Sequence of chain 1.A:
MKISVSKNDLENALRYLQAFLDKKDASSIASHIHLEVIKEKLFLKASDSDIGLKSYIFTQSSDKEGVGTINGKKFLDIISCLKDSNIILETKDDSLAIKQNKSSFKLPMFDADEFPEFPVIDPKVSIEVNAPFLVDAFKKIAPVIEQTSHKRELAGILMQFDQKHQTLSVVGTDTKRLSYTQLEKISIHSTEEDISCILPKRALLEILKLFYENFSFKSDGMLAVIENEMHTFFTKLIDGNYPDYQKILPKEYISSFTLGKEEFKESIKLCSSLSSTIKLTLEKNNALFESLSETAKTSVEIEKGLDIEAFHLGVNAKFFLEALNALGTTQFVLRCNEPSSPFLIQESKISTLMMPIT

Binding-site contacts:
Ligand atom CG1 contacts residue ILE374 of chain 1.A at 3.5 Å (hydrophobic).
Ligand atom CD1 contacts residue LEU370 of chain 1.A at 3.8 Å (hydrophobic).
Ligand atom CD1 contacts residue LYS178 of chain 1.A at 3.8 Å.
Ligand atom O contacts residue MET372 of chain 1.A at 2.9 Å.
Ligand atom CZ contacts residue PRO245 of chain 1.A at 3.9 Å (hydrophobic).
Ligand atom CG2 contacts residue LYS178 of chain 1.A at 3.7 Å.
Ligand atom CE1 contacts residue ILE250 of chain 1.A at 3.6 Å (hydrophobic).
Ligand atom CD2 contacts residue MET372 of chain 1.A at 4.0 Å (hydrophobic).
Ligand atom CD1 contacts residue LEU180 of chain 1.A at 3.5 Å (hydrophobic).
Ligand atom CE1 contacts residue THR375 of chain 1.A at 3.6 Å.
Ligand atom CD2 contacts residue THR177 of chain 1.A at 4.0 Å.
Ligand atom CB contacts residue THR177 of chain 1.A at 3.4 Å.
Ligand atom CB contacts residue LYS178 of chain 1.A at 3.7 Å.
Ligand atom CE1 contacts residue PRO245 of chain 1.A at 3.9 Å (hydrophobic).
Ligand atom O contacts residue LYS178 of chain 1.A at 3.3 Å.
Ligand atom CD1 contacts residue PHE326 of chain 1.A at 4.0 Å (hydrophobic).
Ligand atom O contacts residue ILE374 of chain 1.A at 3.6 Å.
Ligand atom NH2 contacts residue SER347 of chain 1.A at 3.8 Å.
Ligand atom CZ contacts residue ILE250 of chain 1.A at 4.0 Å (hydrophobic).
Ligand atom CG contacts residue THR177 of chain 1.A at 3.5 Å.
Ligand atom CA contacts residue THR177 of chain 1.A at 3.4 Å.
Ligand atom O contacts residue THR375 of chain 1.A at 3.5 Å.
Ligand atom CA contacts residue THR177 of chain 1.A at 3.6 Å.
Ligand atom CD1 contacts residue THR177 of chain 1.A at 4.0 Å.
Ligand atom CZ contacts residue THR375 of chain 1.A at 3.9 Å.
Ligand atom CB contacts residue ILE250 of chain 1.A at 3.7 Å (hydrophobic).
Ligand atom CE2 contacts residue THR175 of chain 1.A at 3.7 Å.
Ligand atom C contacts residue MET372 of chain 1.A at 3.9 Å (hydrophobic).
Ligand atom OG contacts residue THR177 of chain 1.A at 3.5 Å.
Ligand atom CG2 contacts residue PRO373 of chain 1.A at 3.7 Å (hydrophobic).
Ligand atom CZ contacts residue THR175 of chain 1.A at 4.0 Å.
Ligand atom CD2 contacts residue PRO349 of chain 1.A at 3.8 Å (hydrophobic).
Ligand atom CD1 contacts residue ILE250 of chain 1.A at 3.5 Å (hydrophobic).
Ligand atom N contacts residue THR177 of chain 1.A at 2.6 Å (h-bond).
Ligand atom CD2 contacts residue LEU370 of chain 1.A at 3.9 Å (hydrophobic).
Ligand atom CG2 contacts residue MET372 of chain 1.A at 3.5 Å (hydrophobic).
Ligand atom NH2 contacts residue THR375 of chain 1.A at 3.8 Å.
Ligand atom CD1 contacts residue ARG179 of chain 1.A at 3.5 Å.
Ligand atom CB contacts residue MET372 of chain 1.A at 3.8 Å (hydrophobic).
Ligand atom C contacts residue THR177 of chain 1.A at 3.5 Å.

This protein binds this small molecule.
Small molecule (SMILES): CC[C@H](C)[C@H](NC(=O)[C@@H](N)Cc1ccccc1)C(=O)N[C@@H](CCCN=C(N)N)C(=O)N[C@@H](CO)C(=O)N[C@@H](CC(C)C)C(=O)N[C@H](C=O)Cc1ccccc1